A small-molecule ligand and the protein it binds are described below.
Small molecule (SMILES): CC(=O)N[C@@H]1[C@@H](O)[C@H](O)[C@@H](CO)O[C@H]1O

Sequence of chain 2.B:
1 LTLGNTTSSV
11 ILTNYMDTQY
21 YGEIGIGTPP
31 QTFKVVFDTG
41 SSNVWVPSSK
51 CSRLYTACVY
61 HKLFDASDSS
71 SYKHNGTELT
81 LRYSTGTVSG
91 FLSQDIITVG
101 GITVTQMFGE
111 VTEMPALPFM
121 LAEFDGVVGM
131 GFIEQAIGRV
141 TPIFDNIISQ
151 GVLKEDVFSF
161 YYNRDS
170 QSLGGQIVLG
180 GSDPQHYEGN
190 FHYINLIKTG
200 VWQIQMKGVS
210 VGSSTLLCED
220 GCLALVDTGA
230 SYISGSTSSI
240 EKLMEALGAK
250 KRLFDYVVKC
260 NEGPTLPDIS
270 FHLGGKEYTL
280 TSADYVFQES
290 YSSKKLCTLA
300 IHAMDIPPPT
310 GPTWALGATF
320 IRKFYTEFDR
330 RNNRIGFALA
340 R

Binding-site contacts:
Ligand atom N2 contacts residue ASN75 of chain 2.B at 2.3 Å (h-bond).
Ligand atom C1 contacts residue THR77 of chain 2.B at 3.9 Å.
Ligand atom C7 contacts residue ASN75 of chain 2.B at 3.2 Å.
Ligand atom C7 contacts residue HIS74 of chain 2.B at 4.2 Å.
Ligand atom O5 contacts residue THR77 of chain 2.B at 4.5 Å.
Ligand atom O7 contacts residue ASN75 of chain 2.B at 3.4 Å (h-bond).
Ligand atom O5 contacts residue ASN75 of chain 2.B at 2.5 Å (h-bond).
Ligand atom C1 contacts residue ASN75 of chain 2.B at 1.4 Å.
Ligand atom O7 contacts residue HIS74 of chain 2.B at 3.5 Å (h-bond).
Ligand atom C5 contacts residue ASN75 of chain 2.B at 3.7 Å.
Ligand atom C3 contacts residue ASN75 of chain 2.B at 3.7 Å.
Ligand atom C2 contacts residue ASN75 of chain 2.B at 2.4 Å.
Ligand atom C8 contacts residue ASN75 of chain 2.B at 4.5 Å.
Ligand atom C4 contacts residue ASN75 of chain 2.B at 4.2 Å.